Binding-site contacts:
Ligand atom O contacts residue GLN75 of chain 1.B at 3.1 Å (h-bond).
Ligand atom CD contacts residue GLN75 of chain 1.B at 2.4 Å.
Ligand atom CA contacts residue GLY13 of chain 1.B at 2.8 Å.
Ligand atom C2 contacts residue GLY232 of chain 1.B at 3.4 Å.
Ligand atom CE1 contacts residue GLN75 of chain 1.B at 3.2 Å.
Ligand atom C8 contacts residue ASP230 of chain 1.B at 3.4 Å.
Ligand atom C7 contacts residue ASP34 of chain 1.B at 3.3 Å.
Ligand atom N contacts residue GLY13 of chain 1.B at 3.2 Å (h-bond).
Ligand atom O contacts residue THR233 of chain 1.B at 3.2 Å.
Ligand atom O1 contacts residue ASP230 of chain 1.B at 3.1 Å (salt-bridge).
Ligand atom O4 contacts residue THR74 of chain 1.B at 3.0 Å (h-bond).
Ligand atom N contacts residue THR234 of chain 1.B at 2.6 Å (h-bond).
Ligand atom C12 contacts residue TYR200 of chain 1.B at 3.4 Å (hydrophobic).
Ligand atom C13 contacts residue THR74 of chain 1.B at 3.4 Å.
Ligand atom CG2 contacts residue GLY13 of chain 1.B at 3.4 Å.
Ligand atom C contacts residue GLY13 of chain 1.B at 3.0 Å.
Ligand atom CB contacts residue GLN75 of chain 1.B at 3.4 Å.
Ligand atom O contacts residue THR74 of chain 1.B at 3.3 Å (h-bond).
Ligand atom C contacts residue GLN75 of chain 1.B at 3.0 Å.
Ligand atom C5 contacts residue PHE110 of chain 1.B at 2.9 Å (hydrophobic).
Ligand atom O4 contacts residue ARG237 of chain 1.B at 3.2 Å (salt-bridge).
Ligand atom N contacts residue GLN75 of chain 1.B at 2.8 Å (h-bond).
Ligand atom C9 contacts residue THR74 of chain 1.B at 3.2 Å.
Ligand atom C contacts residue THR234 of chain 1.B at 3.3 Å.
Ligand atom CA contacts residue THR234 of chain 1.B at 3.2 Å.
Ligand atom CD1 contacts residue GLY232 of chain 1.B at 3.3 Å.
Ligand atom O3 contacts residue THR233 of chain 1.B at 2.3 Å (h-bond).
Ligand atom CG1 contacts residue THR234 of chain 1.B at 3.2 Å.
Ligand atom O2 contacts residue ASP230 of chain 1.B at 2.3 Å (salt-bridge).
Ligand atom N1 contacts residue GLY232 of chain 1.B at 2.9 Å (h-bond).
Ligand atom OE1 contacts residue ASN235 of chain 1.B at 2.8 Å (h-bond).
Ligand atom CG1 contacts residue GLY232 of chain 1.B at 3.4 Å.
Ligand atom O contacts residue GLN75 of chain 1.B at 3.2 Å (h-bond).
Ligand atom O1 contacts residue GLY232 of chain 1.B at 3.3 Å (h-bond).
Ligand atom O1 contacts residue ASP34 of chain 1.B at 2.4 Å (salt-bridge).
Ligand atom O2 contacts residue THR233 of chain 1.B at 3.0 Å (h-bond).
Ligand atom N contacts residue GLY13 of chain 1.B at 2.4 Å (h-bond).
Ligand atom CA contacts residue GLN75 of chain 1.B at 2.9 Å.
Ligand atom O contacts residue THR234 of chain 1.B at 3.0 Å (h-bond).
Ligand atom CG contacts residue GLN75 of chain 1.B at 3.3 Å.

A small-molecule ligand and the protein it binds are described below.
Small molecule (SMILES): CCC[C@H](NC(=O)[C@H](O)[C@H](Cc1cccs1)NC(=O)[C@H](Cc1cccs1)NC(=O)[C@@H](NC(=O)[C@@H](N)CCC(=O)O)[C@@H](C)CC)C(=O)O

Sequence of chain 1.B:
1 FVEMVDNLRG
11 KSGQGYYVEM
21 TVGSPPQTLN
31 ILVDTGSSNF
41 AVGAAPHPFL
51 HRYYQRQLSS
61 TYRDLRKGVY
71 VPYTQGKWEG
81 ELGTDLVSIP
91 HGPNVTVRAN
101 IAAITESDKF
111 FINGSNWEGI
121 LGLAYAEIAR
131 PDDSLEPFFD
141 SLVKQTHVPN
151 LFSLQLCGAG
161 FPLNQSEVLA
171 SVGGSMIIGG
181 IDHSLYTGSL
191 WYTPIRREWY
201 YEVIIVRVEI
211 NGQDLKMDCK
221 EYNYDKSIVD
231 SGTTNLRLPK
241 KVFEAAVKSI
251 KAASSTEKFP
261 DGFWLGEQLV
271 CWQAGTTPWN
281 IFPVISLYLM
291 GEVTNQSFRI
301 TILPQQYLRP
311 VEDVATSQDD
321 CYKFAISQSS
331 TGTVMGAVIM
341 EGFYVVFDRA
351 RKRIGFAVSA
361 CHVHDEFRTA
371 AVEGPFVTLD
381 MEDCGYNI